Sequence of chain 1.C:
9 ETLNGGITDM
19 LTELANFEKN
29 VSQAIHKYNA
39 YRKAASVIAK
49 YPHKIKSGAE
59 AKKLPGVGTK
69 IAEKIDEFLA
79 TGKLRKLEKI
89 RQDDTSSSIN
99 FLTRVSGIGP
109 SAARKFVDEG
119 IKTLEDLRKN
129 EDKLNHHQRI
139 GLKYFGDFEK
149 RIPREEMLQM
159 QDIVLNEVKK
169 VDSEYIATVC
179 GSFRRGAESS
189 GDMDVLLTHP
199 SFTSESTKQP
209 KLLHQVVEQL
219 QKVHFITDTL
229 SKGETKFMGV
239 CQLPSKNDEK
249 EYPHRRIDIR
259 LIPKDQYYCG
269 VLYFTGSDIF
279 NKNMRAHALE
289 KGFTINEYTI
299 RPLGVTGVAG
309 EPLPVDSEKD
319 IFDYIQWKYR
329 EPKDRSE

Binding-site contacts:
Ligand atom N1 contacts residue DT3 of chain 1.A at 3.0 Å (h-bond).
Ligand atom N1 contacts residue DA5 of chain 1.A at 3.1 Å (h-bond).
Ligand atom OP2 contacts residue SER109 of chain 1.C at 3.2 Å (h-bond).
Ligand atom N1 contacts residue DT4 of chain 1.A at 2.3 Å (h-bond).
Ligand atom N6 contacts residue DT3 of chain 1.A at 2.8 Å (h-bond).
Ligand atom C2 contacts residue DT4 of chain 1.A at 2.8 Å.
Ligand atom N6 contacts residue DT4 of chain 1.A at 2.5 Å (h-bond).
Ligand atom N1 contacts residue DA2 of chain 1.A at 3.0 Å (h-bond).
Ligand atom OP1 contacts residue ALA110 of chain 1.C at 2.7 Å (h-bond).
Ligand atom O4 contacts residue DA2 of chain 1.A at 2.7 Å (h-bond).
Ligand atom O4 contacts residue DT4 of chain 1.A at 3.3 Å (h-bond).
Ligand atom N3 contacts residue DA7 of chain 1.A at 3.0 Å (h-bond).
Ligand atom O3' contacts residue MN1 of chain 1.D at 2.7 Å.
Ligand atom C4 contacts residue DA2 of chain 1.A at 3.4 Å.
Ligand atom C6 contacts residue DA2 of chain 1.A at 3.0 Å.
Ligand atom OP1 contacts residue ILE106 of chain 1.C at 3.0 Å (h-bond).
Ligand atom N6 contacts residue DA2 of chain 1.A at 2.8 Å (h-bond).
Ligand atom OP1 contacts residue GLY107 of chain 1.C at 3.1 Å (h-bond).
Ligand atom C2 contacts residue DT3 of chain 1.A at 3.3 Å.
Ligand atom OP1 contacts residue GLY105 of chain 1.C at 3.0 Å (h-bond).
Ligand atom C6 contacts residue DT4 of chain 1.A at 3.1 Å.
Ligand atom P contacts residue GLY107 of chain 1.C at 3.3 Å.
Ligand atom OP1 contacts residue NA1 of chain 1.E at 2.2 Å (h-bond).
Ligand atom N3 contacts residue DA5 of chain 1.A at 2.5 Å (h-bond).
Ligand atom O4 contacts residue DA5 of chain 1.A at 2.5 Å (h-bond).
Ligand atom O5' contacts residue GLY107 of chain 1.C at 3.1 Å.
Ligand atom C2 contacts residue DA5 of chain 1.A at 3.0 Å.
Ligand atom O4 contacts residue DG6 of chain 1.A at 3.2 Å (h-bond).
Ligand atom C4 contacts residue DA7 of chain 1.A at 3.1 Å.
Ligand atom C3' contacts residue MN1 of chain 1.D at 3.1 Å.
Ligand atom N2 contacts residue DC1 of chain 1.A at 2.6 Å (h-bond).
Ligand atom N1 contacts residue DC1 of chain 1.A at 3.2 Å (h-bond).
Ligand atom C2 contacts residue DG6 of chain 1.A at 2.8 Å.
Ligand atom O2 contacts residue DA2 of chain 1.A at 3.2 Å (h-bond).
Ligand atom O4 contacts residue DA7 of chain 1.A at 2.3 Å (h-bond).
Ligand atom C4 contacts residue DA5 of chain 1.A at 2.9 Å.
Ligand atom N3 contacts residue DG6 of chain 1.A at 2.7 Å (h-bond).
Ligand atom N2 contacts residue DA2 of chain 1.A at 3.3 Å.
Ligand atom N3 contacts residue DA2 of chain 1.A at 2.8 Å (h-bond).
Ligand atom O2 contacts residue DG6 of chain 1.A at 2.3 Å (h-bond).

This protein binds this small molecule.
Small molecule (SMILES): Cc1cn([C@H]2C[C@H](O[P](=O)(O)OC[C@H]3O[C@@H](n4ccc(=N)[nH]c4=O)C[C@@H]3O[P](=O)(O)OC[C@H]3O[C@@H](n4cc(C)c(=O)[nH]c4=O)C[C@@H]3O[P](=O)(O)OC[C@H]3O[C@@H](n4cnc5c(N)ncnc54)C[C@@H]3O[P](=O)(O)OC[C@H]3O[C@@H](n4cnc5c(N)ncnc54)C[C@@H]3O[P](=O)(O)OC[C@H]3O[C@@H](n4cc(C)c(=O)[nH]c4=O)C[C@@H]3O[P](=O)(O)OC[C@H]3O[C@@H](n4cnc5c(=O)nc(N)[nH]c54)C[C@@H]3O)[C@@H](COP(=O)(O)O)O2)c(=O)[nH]c1=O